Sequence of chain 1.B:
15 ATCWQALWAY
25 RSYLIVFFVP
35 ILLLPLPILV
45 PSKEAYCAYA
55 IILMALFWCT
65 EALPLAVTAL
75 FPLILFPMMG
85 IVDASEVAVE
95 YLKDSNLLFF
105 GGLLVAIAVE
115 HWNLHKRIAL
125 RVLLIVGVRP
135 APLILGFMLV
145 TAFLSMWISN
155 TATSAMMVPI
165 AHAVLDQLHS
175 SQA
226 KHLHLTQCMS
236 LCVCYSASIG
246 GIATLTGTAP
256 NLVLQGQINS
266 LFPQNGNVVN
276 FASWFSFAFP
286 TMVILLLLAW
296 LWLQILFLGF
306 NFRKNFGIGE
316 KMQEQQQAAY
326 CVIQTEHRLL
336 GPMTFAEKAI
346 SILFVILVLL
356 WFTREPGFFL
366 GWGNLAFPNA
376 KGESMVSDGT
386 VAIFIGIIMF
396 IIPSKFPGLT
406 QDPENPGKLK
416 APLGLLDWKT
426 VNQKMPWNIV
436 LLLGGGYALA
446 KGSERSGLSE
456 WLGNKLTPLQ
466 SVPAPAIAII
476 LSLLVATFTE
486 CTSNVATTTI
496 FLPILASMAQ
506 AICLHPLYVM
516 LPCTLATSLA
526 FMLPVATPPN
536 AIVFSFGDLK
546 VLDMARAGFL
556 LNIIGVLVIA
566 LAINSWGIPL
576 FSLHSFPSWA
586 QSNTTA

Sequence of chain 1.A:
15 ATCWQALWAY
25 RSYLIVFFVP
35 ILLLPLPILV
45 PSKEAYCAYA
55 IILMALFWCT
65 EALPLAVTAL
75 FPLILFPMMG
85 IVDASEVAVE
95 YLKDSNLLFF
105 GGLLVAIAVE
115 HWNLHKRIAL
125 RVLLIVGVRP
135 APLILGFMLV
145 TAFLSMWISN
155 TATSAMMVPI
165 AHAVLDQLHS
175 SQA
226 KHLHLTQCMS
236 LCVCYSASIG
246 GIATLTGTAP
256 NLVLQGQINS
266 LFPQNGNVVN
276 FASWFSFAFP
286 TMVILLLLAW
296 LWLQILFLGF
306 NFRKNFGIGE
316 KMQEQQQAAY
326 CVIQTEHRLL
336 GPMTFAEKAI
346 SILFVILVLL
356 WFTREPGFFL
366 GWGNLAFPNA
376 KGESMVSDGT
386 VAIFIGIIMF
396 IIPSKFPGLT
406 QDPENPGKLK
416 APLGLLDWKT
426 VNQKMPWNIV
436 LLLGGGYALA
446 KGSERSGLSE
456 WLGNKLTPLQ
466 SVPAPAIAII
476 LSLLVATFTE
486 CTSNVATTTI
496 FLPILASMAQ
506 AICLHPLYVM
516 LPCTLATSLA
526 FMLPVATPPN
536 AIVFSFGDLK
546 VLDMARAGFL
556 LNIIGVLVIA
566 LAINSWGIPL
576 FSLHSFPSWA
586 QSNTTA

Binding-site contacts:
Ligand atom OAW contacts residue TYR50 of chain 1.B at 4.2 Å.
Ligand atom CAR contacts residue TYR50 of chain 1.B at 4.3 Å (hydrophobic).
Ligand atom CAT contacts residue PRO41 of chain 1.B at 4.5 Å (hydrophobic).
Ligand atom CBA contacts residue ILE78 of chain 1.B at 4.4 Å (hydrophobic).
Ligand atom CBA contacts residue ILE392 of chain 1.A at 4.5 Å (hydrophobic).
Ligand atom CAP contacts residue LEU79 of chain 1.B at 3.9 Å (hydrophobic).
Ligand atom CAU contacts residue TYR53 of chain 1.B at 3.7 Å (hydrophobic).
Ligand atom OAG contacts residue TYR50 of chain 1.B at 2.8 Å (h-bond).
Ligand atom CAN contacts residue ILE78 of chain 1.B at 4.4 Å (hydrophobic).
Ligand atom CAC contacts residue LEU79 of chain 1.B at 4.3 Å (hydrophobic).
Ligand atom CAM contacts residue TYR50 of chain 1.B at 3.4 Å (hydrophobic).
Ligand atom CAQ contacts residue MET82 of chain 1.B at 3.8 Å (hydrophobic).
Ligand atom CBA contacts residue PHE389 of chain 1.A at 4.2 Å (hydrophobic).
Ligand atom CAA contacts residue ILE393 of chain 1.A at 3.7 Å (hydrophobic).
Ligand atom CAL contacts residue TYR50 of chain 1.B at 3.9 Å (hydrophobic).
Ligand atom CAC contacts residue PRO34 of chain 1.B at 4.1 Å (hydrophobic).
Ligand atom CAC contacts residue LEU57 of chain 1.B at 3.8 Å (hydrophobic).
Ligand atom CBF contacts residue MET83 of chain 1.B at 4.4 Å (hydrophobic).
Ligand atom CBE contacts residue LEU79 of chain 1.B at 3.9 Å (hydrophobic).
Ligand atom CAB contacts residue ILE392 of chain 1.A at 4.0 Å (hydrophobic).
Ligand atom CBC contacts residue TYR50 of chain 1.B at 4.5 Å (hydrophobic).
Ligand atom CAS contacts residue LEU38 of chain 1.B at 4.0 Å (hydrophobic).
Ligand atom CAA contacts residue PHE389 of chain 1.A at 4.1 Å (hydrophobic).
Ligand atom CAI contacts residue MET82 of chain 1.B at 3.3 Å (hydrophobic).
Ligand atom CAI contacts residue MET83 of chain 1.B at 4.4 Å (hydrophobic).
Ligand atom CAC contacts residue TYR53 of chain 1.B at 4.2 Å (hydrophobic).
Ligand atom CAK contacts residue MET83 of chain 1.B at 4.3 Å (hydrophobic).
Ligand atom CAN contacts residue PHE389 of chain 1.A at 4.2 Å (hydrophobic).
Ligand atom CBB contacts residue TYR53 of chain 1.B at 4.4 Å (hydrophobic).
Ligand atom CAK contacts residue MET82 of chain 1.B at 3.6 Å (hydrophobic).
Ligand atom CAZ contacts residue MET82 of chain 1.B at 4.3 Å (hydrophobic).
Ligand atom CAY contacts residue TYR50 of chain 1.B at 3.2 Å (hydrophobic).
Ligand atom CAB contacts residue PHE75 of chain 1.B at 3.6 Å (hydrophobic).

The small molecule below binds the protein below.
Small molecule (SMILES): CC(C)CCC[C@@H](C)[C@H]1CC[C@H]2[C@@H]3CC=C4C[C@@H](OC(=O)CCC(=O)O)CC[C@]4(C)[C@H]3CC[C@]12C